Binding-site contacts:
Ligand atom O7 contacts residue GLN381 of chain 1.B at 3.3 Å.
Ligand atom C8 contacts residue ASN380 of chain 1.B at 4.2 Å.
Ligand atom C6 contacts residue GLU379 of chain 1.B at 4.2 Å.
Ligand atom C2 contacts residue ASN380 of chain 1.B at 2.5 Å.
Ligand atom O5 contacts residue ASN380 of chain 1.B at 2.3 Å (h-bond).
Ligand atom O5 contacts residue GLU379 of chain 1.B at 4.1 Å.
Ligand atom C5 contacts residue ASN380 of chain 1.B at 3.7 Å.
Ligand atom C7 contacts residue ASN380 of chain 1.B at 3.3 Å.
Ligand atom N2 contacts residue ASN380 of chain 1.B at 3.1 Å (h-bond).
Ligand atom C5 contacts residue GLU379 of chain 1.B at 4.1 Å.
Ligand atom O7 contacts residue ASN380 of chain 1.B at 3.1 Å.
Ligand atom C8 contacts residue GLN381 of chain 1.B at 4.3 Å.
Ligand atom C3 contacts residue ASN380 of chain 1.B at 3.8 Å.
Ligand atom C4 contacts residue ASN380 of chain 1.B at 4.2 Å.
Ligand atom C1 contacts residue ASN380 of chain 1.B at 1.4 Å.
Ligand atom C7 contacts residue GLN381 of chain 1.B at 4.2 Å.

Sequence of chain 1.B:
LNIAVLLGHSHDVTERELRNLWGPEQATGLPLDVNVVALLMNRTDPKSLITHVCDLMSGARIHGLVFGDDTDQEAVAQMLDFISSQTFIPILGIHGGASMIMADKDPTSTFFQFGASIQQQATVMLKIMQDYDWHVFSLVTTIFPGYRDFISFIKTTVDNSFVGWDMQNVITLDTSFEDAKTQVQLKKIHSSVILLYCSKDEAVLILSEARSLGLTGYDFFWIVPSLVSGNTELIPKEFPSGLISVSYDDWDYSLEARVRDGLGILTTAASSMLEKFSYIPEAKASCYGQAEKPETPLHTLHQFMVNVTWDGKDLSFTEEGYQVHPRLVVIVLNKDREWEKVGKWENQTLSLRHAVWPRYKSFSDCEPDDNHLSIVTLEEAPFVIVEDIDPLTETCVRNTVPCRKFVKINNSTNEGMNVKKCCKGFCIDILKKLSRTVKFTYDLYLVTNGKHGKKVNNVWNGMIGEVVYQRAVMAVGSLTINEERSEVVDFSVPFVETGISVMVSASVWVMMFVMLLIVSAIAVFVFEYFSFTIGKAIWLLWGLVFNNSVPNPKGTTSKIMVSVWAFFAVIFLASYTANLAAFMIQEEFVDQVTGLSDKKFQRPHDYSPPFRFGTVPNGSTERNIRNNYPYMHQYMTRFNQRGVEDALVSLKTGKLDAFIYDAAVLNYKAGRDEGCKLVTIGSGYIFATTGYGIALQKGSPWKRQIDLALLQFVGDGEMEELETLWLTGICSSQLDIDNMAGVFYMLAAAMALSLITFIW

The protein below binds the small molecule below.
Small molecule (SMILES): CC(=O)N[C@@H]1[C@@H](O)[C@H](O)[C@@H](CO)O[C@H]1O